Binding-site contacts:
Ligand atom C12 contacts residue ILE168 of chain 1.A at 3.6 Å (hydrophobic).
Ligand atom C34 contacts residue GLY110 of chain 1.A at 3.6 Å.
Ligand atom C34 contacts residue GLN46 of chain 1.A at 3.6 Å.
Ligand atom O2 contacts residue ILE36 of chain 1.A at 3.4 Å.
Ligand atom N5 contacts residue GLY110 of chain 1.A at 2.8 Å (h-bond).
Ligand atom N5 contacts residue CYS109 of chain 1.A at 3.7 Å.
Ligand atom C1 contacts residue ASN111 of chain 1.A at 3.3 Å.
Ligand atom C33 contacts residue GLN46 of chain 1.A at 3.6 Å.
Ligand atom N5 contacts residue ASN111 of chain 1.A at 3.2 Å (h-bond).
Ligand atom O1 contacts residue ILE168 of chain 1.A at 3.5 Å.
Ligand atom C23 contacts residue LYS58 of chain 1.A at 3.7 Å.
Ligand atom C35 contacts residue CYS109 of chain 1.A at 1.7 Å (hydrophobic).
Ligand atom C2 contacts residue ASN111 of chain 1.A at 3.5 Å.
Ligand atom C32 contacts residue VAL44 of chain 1.A at 3.7 Å (hydrophobic).
Ligand atom C32 contacts residue SER42 of chain 1.A at 3.6 Å.
Ligand atom C33 contacts residue GLY110 of chain 1.A at 3.7 Å.
Ligand atom C1 contacts residue GLY110 of chain 1.A at 3.6 Å.
Ligand atom N2 contacts residue GLY110 of chain 1.A at 3.2 Å (h-bond).
Ligand atom N4 contacts residue GLU108 of chain 1.A at 3.7 Å.
Ligand atom N3 contacts residue LEU159 of chain 1.A at 3.7 Å.
Ligand atom C35 contacts residue GLY110 of chain 1.A at 3.3 Å.
Ligand atom C14 contacts residue ALA56 of chain 1.A at 3.4 Å (hydrophobic).
Ligand atom C14 contacts residue GLU108 of chain 1.A at 3.2 Å.
Ligand atom C30 contacts residue ASP169 of chain 1.A at 3.7 Å.
Ligand atom O2 contacts residue CYS109 of chain 1.A at 3.7 Å.
Ligand atom C8 contacts residue VAL44 of chain 1.A at 3.6 Å (hydrophobic).
Ligand atom C31 contacts residue ALA156 of chain 1.A at 3.0 Å (hydrophobic).
Ligand atom O1 contacts residue LYS58 of chain 1.A at 2.8 Å (salt-bridge).
Ligand atom N2 contacts residue LEU159 of chain 1.A at 3.7 Å.
Ligand atom C17 contacts residue LEU159 of chain 1.A at 3.5 Å (hydrophobic).
Ligand atom O2 contacts residue GLN46 of chain 1.A at 2.9 Å (h-bond).
Ligand atom C4 contacts residue ASP113 of chain 1.A at 3.6 Å.
Ligand atom C32 contacts residue LYS58 of chain 1.A at 3.7 Å.
Ligand atom N4 contacts residue LEU159 of chain 1.A at 3.7 Å.
Ligand atom C27 contacts residue TOE1 of chain 1.H at 3.5 Å.
Ligand atom C11 contacts residue ILE91 of chain 1.A at 3.6 Å (hydrophobic).
Ligand atom N4 contacts residue CYS109 of chain 1.A at 3.5 Å.
Ligand atom C34 contacts residue CYS109 of chain 1.A at 2.8 Å (hydrophobic).
Ligand atom C33 contacts residue CYS109 of chain 1.A at 3.2 Å (hydrophobic).
Ligand atom N4 contacts residue GLY110 of chain 1.A at 3.0 Å (h-bond).

Sequence of chain 1.A:
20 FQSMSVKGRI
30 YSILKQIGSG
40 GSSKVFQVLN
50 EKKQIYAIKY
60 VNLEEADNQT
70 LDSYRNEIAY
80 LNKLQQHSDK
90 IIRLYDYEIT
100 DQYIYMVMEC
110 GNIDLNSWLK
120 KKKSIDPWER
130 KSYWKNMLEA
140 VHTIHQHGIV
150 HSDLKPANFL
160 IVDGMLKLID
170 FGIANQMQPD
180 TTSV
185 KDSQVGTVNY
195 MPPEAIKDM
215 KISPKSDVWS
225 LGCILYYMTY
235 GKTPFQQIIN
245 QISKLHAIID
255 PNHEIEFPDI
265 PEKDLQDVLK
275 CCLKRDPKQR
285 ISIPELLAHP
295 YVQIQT

This small molecule binds to this protein.
Small molecule (SMILES): CCC(=O)Nc1cc(N2CCN(C)CC2)ccc1Nc1ncc2c(n1)-n1ccc(C(=O)Nc3c(CC)cccc3CC)c1CC2